Sequence of chain 1.C:
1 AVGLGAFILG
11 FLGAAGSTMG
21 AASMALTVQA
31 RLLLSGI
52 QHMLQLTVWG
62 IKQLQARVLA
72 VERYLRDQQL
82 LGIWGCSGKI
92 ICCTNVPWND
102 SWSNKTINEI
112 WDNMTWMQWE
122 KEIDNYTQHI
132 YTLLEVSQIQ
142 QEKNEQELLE

Binding-site contacts:
Ligand atom C8 contacts residue TYR127 of chain 1.C at 4.5 Å (hydrophobic).
Ligand atom N2 contacts residue TRP103 of chain 1.C at 4.3 Å.
Ligand atom C5 contacts residue ASN100 of chain 1.C at 3.6 Å.
Ligand atom C2 contacts residue ASN100 of chain 1.C at 2.4 Å.
Ligand atom C7 contacts residue ASN100 of chain 1.C at 3.8 Å.
Ligand atom C8 contacts residue TRP103 of chain 1.C at 4.1 Å (hydrophobic).
Ligand atom C8 contacts residue SER102 of chain 1.C at 3.5 Å.
Ligand atom O5 contacts residue ASN100 of chain 1.C at 2.4 Å (h-bond).
Ligand atom C7 contacts residue SER102 of chain 1.C at 3.5 Å.
Ligand atom O7 contacts residue SER102 of chain 1.C at 2.8 Å (h-bond).
Ligand atom C4 contacts residue ASN100 of chain 1.C at 4.1 Å.
Ligand atom N2 contacts residue SER102 of chain 1.C at 4.3 Å.
Ligand atom N2 contacts residue ASN100 of chain 1.C at 2.8 Å (h-bond).
Ligand atom O7 contacts residue ASN100 of chain 1.C at 4.4 Å.
Ligand atom C1 contacts residue ASN100 of chain 1.C at 1.4 Å.
Ligand atom C3 contacts residue ASN100 of chain 1.C at 3.6 Å.

This small molecule binds to this protein.
Small molecule (SMILES): CC(=O)N[C@@H]1[C@@H](O)[C@H](O)[C@@H](CO)O[C@H]1O